Binding-site contacts:
Ligand atom C7 contacts residue ASN212 of chain 28.H at 4.0 Å.
Ligand atom C4 contacts residue ASN212 of chain 28.H at 4.2 Å.
Ligand atom C3 contacts residue ASN212 of chain 28.H at 3.8 Å.
Ligand atom N2 contacts residue ILE211 of chain 28.H at 4.5 Å.
Ligand atom C5 contacts residue ASN212 of chain 28.H at 3.7 Å.
Ligand atom O6 contacts residue ASN212 of chain 28.H at 4.3 Å.
Ligand atom N2 contacts residue ASN212 of chain 28.H at 2.9 Å (h-bond).
Ligand atom C1 contacts residue ASN212 of chain 28.H at 1.4 Å.
Ligand atom C2 contacts residue ASN212 of chain 28.H at 2.5 Å.
Ligand atom O5 contacts residue ASN212 of chain 28.H at 2.4 Å (h-bond).
Ligand atom C1 contacts residue ILE211 of chain 28.H at 4.3 Å (hydrophobic).

Sequence of chain 28.H:
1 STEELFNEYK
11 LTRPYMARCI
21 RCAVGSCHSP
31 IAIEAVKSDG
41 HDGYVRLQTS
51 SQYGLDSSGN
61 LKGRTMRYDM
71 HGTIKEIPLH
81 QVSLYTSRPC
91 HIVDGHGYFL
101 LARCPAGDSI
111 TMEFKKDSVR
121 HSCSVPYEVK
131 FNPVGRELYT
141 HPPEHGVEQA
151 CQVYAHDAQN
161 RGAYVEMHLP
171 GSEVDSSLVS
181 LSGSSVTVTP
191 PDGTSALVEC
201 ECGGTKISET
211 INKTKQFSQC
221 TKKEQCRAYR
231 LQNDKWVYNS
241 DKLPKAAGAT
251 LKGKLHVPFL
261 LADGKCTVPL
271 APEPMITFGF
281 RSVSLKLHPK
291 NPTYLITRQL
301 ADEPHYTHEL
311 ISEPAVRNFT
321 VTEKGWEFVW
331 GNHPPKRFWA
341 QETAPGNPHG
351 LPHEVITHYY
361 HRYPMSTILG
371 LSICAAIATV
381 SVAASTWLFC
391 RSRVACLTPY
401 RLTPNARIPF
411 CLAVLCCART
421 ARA

A protein and the small-molecule ligand that binds it are described below.
Small molecule (SMILES): CC(=O)N[C@@H]1[C@@H](O)[C@H](O)[C@@H](CO)O[C@H]1O